Sequence of chain 28.A:
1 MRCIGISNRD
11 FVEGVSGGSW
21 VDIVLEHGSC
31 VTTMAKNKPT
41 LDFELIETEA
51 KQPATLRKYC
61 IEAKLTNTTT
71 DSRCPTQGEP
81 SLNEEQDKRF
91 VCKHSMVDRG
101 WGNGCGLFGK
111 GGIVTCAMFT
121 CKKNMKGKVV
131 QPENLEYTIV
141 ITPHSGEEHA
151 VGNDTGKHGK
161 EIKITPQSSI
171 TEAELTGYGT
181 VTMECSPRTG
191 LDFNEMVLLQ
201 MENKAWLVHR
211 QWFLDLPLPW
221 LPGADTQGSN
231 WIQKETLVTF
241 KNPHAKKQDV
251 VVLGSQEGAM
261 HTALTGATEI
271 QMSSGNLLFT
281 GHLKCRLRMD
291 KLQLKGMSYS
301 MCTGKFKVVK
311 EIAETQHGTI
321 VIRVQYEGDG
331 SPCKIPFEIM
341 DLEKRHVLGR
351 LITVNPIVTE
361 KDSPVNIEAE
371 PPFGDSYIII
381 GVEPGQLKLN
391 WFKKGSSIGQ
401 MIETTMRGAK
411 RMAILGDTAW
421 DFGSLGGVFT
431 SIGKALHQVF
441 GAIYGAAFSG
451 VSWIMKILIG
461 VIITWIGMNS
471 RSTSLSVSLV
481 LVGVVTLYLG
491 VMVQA

The small molecule below binds the protein below.
Small molecule (SMILES): CC(=O)N[C@H]1[C@H](O[C@H]2[C@H](O)[C@@H](NC(C)=O)CO[C@@H]2CO)O[C@H](CO)[C@@H](O)[C@@H]1O

Binding-site contacts:
Ligand atom O6 contacts residue HIS158 of chain 28.A at 3.5 Å.
Ligand atom C5 contacts residue ASN153 of chain 28.A at 3.6 Å.
Ligand atom O5 contacts residue HIS149 of chain 28.A at 3.6 Å (h-bond).
Ligand atom C5 contacts residue GLY156 of chain 28.A at 4.1 Å.
Ligand atom C1 contacts residue ASN153 of chain 28.A at 1.4 Å.
Ligand atom N2 contacts residue ASN153 of chain 28.A at 3.1 Å (h-bond).
Ligand atom C5 contacts residue HIS149 of chain 28.A at 4.2 Å.
Ligand atom N2 contacts residue HIS149 of chain 28.A at 4.2 Å.
Ligand atom C3 contacts residue HIS149 of chain 28.A at 4.3 Å.
Ligand atom O5 contacts residue GLY156 of chain 28.A at 4.1 Å.
Ligand atom C1 contacts residue HIS158 of chain 28.A at 4.2 Å.
Ligand atom O5 contacts residue THR155 of chain 28.A at 3.9 Å.
Ligand atom O5 contacts residue HIS158 of chain 28.A at 3.2 Å.
Ligand atom C5 contacts residue HIS158 of chain 28.A at 4.0 Å.
Ligand atom O5 contacts residue ASN153 of chain 28.A at 2.3 Å (h-bond).
Ligand atom O6 contacts residue HIS149 of chain 28.A at 3.5 Å.
Ligand atom C8 contacts residue GLY102 of chain 17.A at 3.5 Å.
Ligand atom C2 contacts residue ASN153 of chain 28.A at 2.5 Å.
Ligand atom C1 contacts residue THR155 of chain 28.A at 3.9 Å.
Ligand atom C2 contacts residue HIS149 of chain 28.A at 3.4 Å.
Ligand atom C4 contacts residue HIS149 of chain 28.A at 3.7 Å.
Ligand atom O3 contacts residue HIS149 of chain 28.A at 4.2 Å.
Ligand atom C7 contacts residue HIS149 of chain 28.A at 4.3 Å.
Ligand atom C8 contacts residue ASN153 of chain 28.A at 4.5 Å.
Ligand atom C7 contacts residue ASN153 of chain 28.A at 4.1 Å.
Ligand atom C3 contacts residue ASN153 of chain 28.A at 3.9 Å.
Ligand atom C4 contacts residue ASN153 of chain 28.A at 4.2 Å.
Ligand atom O7 contacts residue HIS149 of chain 28.A at 3.3 Å.
Ligand atom C6 contacts residue HIS158 of chain 28.A at 3.6 Å.
Ligand atom C6 contacts residue GLY156 of chain 28.A at 3.8 Å.
Ligand atom C1 contacts residue HIS149 of chain 28.A at 3.6 Å.

Sequence of chain 17.A:
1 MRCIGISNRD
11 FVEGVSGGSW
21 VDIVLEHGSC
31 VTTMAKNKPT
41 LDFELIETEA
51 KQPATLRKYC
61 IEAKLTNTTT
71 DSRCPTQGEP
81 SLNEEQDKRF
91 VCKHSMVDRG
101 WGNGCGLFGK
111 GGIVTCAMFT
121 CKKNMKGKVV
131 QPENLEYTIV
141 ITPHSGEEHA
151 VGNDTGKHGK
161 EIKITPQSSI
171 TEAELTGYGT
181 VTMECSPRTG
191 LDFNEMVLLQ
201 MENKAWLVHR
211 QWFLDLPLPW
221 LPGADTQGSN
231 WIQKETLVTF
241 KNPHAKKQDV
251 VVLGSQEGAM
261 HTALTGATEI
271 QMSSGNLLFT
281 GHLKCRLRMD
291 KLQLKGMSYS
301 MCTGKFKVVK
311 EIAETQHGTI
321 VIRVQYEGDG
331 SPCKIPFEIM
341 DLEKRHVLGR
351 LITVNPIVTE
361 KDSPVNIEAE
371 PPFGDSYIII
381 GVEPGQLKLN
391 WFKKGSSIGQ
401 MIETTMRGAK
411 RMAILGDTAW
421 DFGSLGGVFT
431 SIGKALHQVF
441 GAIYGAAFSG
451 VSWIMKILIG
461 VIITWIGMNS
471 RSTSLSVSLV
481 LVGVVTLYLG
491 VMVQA